Binding-site contacts:
Ligand atom O3 contacts residue ALA107 of chain 1.A at 4.3 Å.
Ligand atom O3 contacts residue ASN103 of chain 1.A at 3.6 Å.
Ligand atom O7 contacts residue GLN57 of chain 1.A at 3.7 Å.
Ligand atom C1 contacts residue PHE62 of chain 1.A at 3.7 Å (hydrophobic).
Ligand atom O7 contacts residue TRP63 of chain 1.A at 3.5 Å.
Ligand atom C6 contacts residue PHE62 of chain 1.A at 3.7 Å (hydrophobic).
Ligand atom C2 contacts residue TRP63 of chain 1.A at 4.2 Å (hydrophobic).
Ligand atom C8 contacts residue ALA107 of chain 1.A at 3.8 Å (hydrophobic).
Ligand atom C7 contacts residue GLN57 of chain 1.A at 4.0 Å.
Ligand atom O3 contacts residue TRP63 of chain 1.A at 3.0 Å (h-bond).
Ligand atom C8 contacts residue LEU56 of chain 1.A at 4.2 Å (hydrophobic).
Ligand atom O4 contacts residue PHE62 of chain 1.A at 4.3 Å.
Ligand atom C7 contacts residue TRP63 of chain 1.A at 4.1 Å (hydrophobic).
Ligand atom O1 contacts residue ASN59 of chain 1.A at 3.5 Å.
Ligand atom O7 contacts residue ASN103 of chain 1.A at 4.2 Å.
Ligand atom C1 contacts residue ASN59 of chain 1.A at 4.3 Å.
Ligand atom C7 contacts residue ASN59 of chain 1.A at 4.0 Å.
Ligand atom C8 contacts residue TRP108 of chain 1.A at 3.1 Å (hydrophobic).
Ligand atom C6 contacts residue TRP63 of chain 1.A at 3.4 Å (hydrophobic).
Ligand atom C4 contacts residue PHE62 of chain 1.A at 3.9 Å (hydrophobic).
Ligand atom O5 contacts residue PHE62 of chain 1.A at 4.1 Å.
Ligand atom C3 contacts residue ALA107 of chain 1.A at 3.8 Å (hydrophobic).
Ligand atom N2 contacts residue ALA107 of chain 1.A at 2.9 Å (h-bond).
Ligand atom C2 contacts residue ASN59 of chain 1.A at 4.1 Å.
Ligand atom O7 contacts residue ILE58 of chain 1.A at 3.5 Å.
Ligand atom C7 contacts residue ALA107 of chain 1.A at 3.8 Å (hydrophobic).
Ligand atom C7 contacts residue ILE58 of chain 1.A at 4.3 Å (hydrophobic).
Ligand atom C8 contacts residue GLN57 of chain 1.A at 3.9 Å.
Ligand atom C5 contacts residue PHE62 of chain 1.A at 4.1 Å (hydrophobic).
Ligand atom O6 contacts residue TRP63 of chain 1.A at 3.3 Å.
Ligand atom O6 contacts residue ASP101 of chain 1.A at 2.3 Å (salt-bridge).
Ligand atom O1 contacts residue ASP52 of chain 1.A at 4.1 Å.
Ligand atom C3 contacts residue TRP63 of chain 1.A at 4.2 Å (hydrophobic).
Ligand atom C2 contacts residue ALA107 of chain 1.A at 3.6 Å (hydrophobic).
Ligand atom C6 contacts residue ASP101 of chain 1.A at 2.9 Å.
Ligand atom C1 contacts residue ALA107 of chain 1.A at 3.8 Å (hydrophobic).
Ligand atom C8 contacts residue ILE58 of chain 1.A at 4.2 Å (hydrophobic).
Ligand atom C4 contacts residue ASP101 of chain 1.A at 4.0 Å.
Ligand atom C5 contacts residue ASP101 of chain 1.A at 4.0 Å.
Ligand atom O7 contacts residue ASN59 of chain 1.A at 2.9 Å (h-bond).

The protein below binds the small molecule below.
Small molecule (SMILES): CC(=O)N[C@@H]1[C@@H](O)[C@H](O[C@@H]2O[C@H](CO)C[C@H](O)[C@H]2NC(C)=O)[C@@H](CO)O[C@H]1O

Sequence of chain 1.A:
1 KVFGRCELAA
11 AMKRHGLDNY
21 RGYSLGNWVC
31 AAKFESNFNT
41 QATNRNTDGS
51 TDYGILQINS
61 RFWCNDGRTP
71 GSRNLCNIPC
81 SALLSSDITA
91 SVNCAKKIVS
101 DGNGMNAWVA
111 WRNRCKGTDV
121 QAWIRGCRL